Binding-site contacts:
Ligand atom C7 contacts residue ILE791 of chain 1.A at 3.5 Å (hydrophobic).
Ligand atom C2 contacts residue ASN706 of chain 1.D at 2.5 Å.
Ligand atom C3 contacts residue ASN706 of chain 1.D at 3.8 Å.
Ligand atom C1 contacts residue ASN706 of chain 1.D at 1.4 Å.
Ligand atom C8 contacts residue TYR793 of chain 1.A at 4.1 Å (hydrophobic).
Ligand atom N2 contacts residue ILE791 of chain 1.A at 3.9 Å.
Ligand atom O3 contacts residue ASN706 of chain 1.D at 4.3 Å.
Ligand atom C5 contacts residue ASN706 of chain 1.D at 3.5 Å.
Ligand atom C8 contacts residue ASN706 of chain 1.D at 3.7 Å.
Ligand atom C4 contacts residue TYR793 of chain 1.A at 4.4 Å (hydrophobic).
Ligand atom C7 contacts residue TYR704 of chain 1.D at 4.4 Å (hydrophobic).
Ligand atom O4 contacts residue TYR793 of chain 1.A at 3.2 Å.
Ligand atom C8 contacts residue TYR704 of chain 1.D at 4.1 Å (hydrophobic).
Ligand atom C8 contacts residue LYS792 of chain 1.A at 4.3 Å.
Ligand atom N2 contacts residue TYR793 of chain 1.A at 3.7 Å.
Ligand atom O7 contacts residue ILE791 of chain 1.A at 3.2 Å.
Ligand atom O7 contacts residue TYR704 of chain 1.D at 3.4 Å.
Ligand atom C8 contacts residue SER705 of chain 1.D at 3.7 Å.
Ligand atom C1 contacts residue TYR793 of chain 1.A at 3.9 Å (hydrophobic).
Ligand atom C7 contacts residue TYR793 of chain 1.A at 4.2 Å (hydrophobic).
Ligand atom N2 contacts residue ASN706 of chain 1.D at 3.2 Å (h-bond).
Ligand atom C8 contacts residue ILE791 of chain 1.A at 3.6 Å (hydrophobic).
Ligand atom C4 contacts residue ASN706 of chain 1.D at 4.2 Å.
Ligand atom O5 contacts residue ASN706 of chain 1.D at 2.3 Å (h-bond).
Ligand atom O7 contacts residue TYR793 of chain 1.A at 3.2 Å (h-bond).
Ligand atom C7 contacts residue ASN706 of chain 1.D at 3.8 Å.

Sequence of chain 1.A:
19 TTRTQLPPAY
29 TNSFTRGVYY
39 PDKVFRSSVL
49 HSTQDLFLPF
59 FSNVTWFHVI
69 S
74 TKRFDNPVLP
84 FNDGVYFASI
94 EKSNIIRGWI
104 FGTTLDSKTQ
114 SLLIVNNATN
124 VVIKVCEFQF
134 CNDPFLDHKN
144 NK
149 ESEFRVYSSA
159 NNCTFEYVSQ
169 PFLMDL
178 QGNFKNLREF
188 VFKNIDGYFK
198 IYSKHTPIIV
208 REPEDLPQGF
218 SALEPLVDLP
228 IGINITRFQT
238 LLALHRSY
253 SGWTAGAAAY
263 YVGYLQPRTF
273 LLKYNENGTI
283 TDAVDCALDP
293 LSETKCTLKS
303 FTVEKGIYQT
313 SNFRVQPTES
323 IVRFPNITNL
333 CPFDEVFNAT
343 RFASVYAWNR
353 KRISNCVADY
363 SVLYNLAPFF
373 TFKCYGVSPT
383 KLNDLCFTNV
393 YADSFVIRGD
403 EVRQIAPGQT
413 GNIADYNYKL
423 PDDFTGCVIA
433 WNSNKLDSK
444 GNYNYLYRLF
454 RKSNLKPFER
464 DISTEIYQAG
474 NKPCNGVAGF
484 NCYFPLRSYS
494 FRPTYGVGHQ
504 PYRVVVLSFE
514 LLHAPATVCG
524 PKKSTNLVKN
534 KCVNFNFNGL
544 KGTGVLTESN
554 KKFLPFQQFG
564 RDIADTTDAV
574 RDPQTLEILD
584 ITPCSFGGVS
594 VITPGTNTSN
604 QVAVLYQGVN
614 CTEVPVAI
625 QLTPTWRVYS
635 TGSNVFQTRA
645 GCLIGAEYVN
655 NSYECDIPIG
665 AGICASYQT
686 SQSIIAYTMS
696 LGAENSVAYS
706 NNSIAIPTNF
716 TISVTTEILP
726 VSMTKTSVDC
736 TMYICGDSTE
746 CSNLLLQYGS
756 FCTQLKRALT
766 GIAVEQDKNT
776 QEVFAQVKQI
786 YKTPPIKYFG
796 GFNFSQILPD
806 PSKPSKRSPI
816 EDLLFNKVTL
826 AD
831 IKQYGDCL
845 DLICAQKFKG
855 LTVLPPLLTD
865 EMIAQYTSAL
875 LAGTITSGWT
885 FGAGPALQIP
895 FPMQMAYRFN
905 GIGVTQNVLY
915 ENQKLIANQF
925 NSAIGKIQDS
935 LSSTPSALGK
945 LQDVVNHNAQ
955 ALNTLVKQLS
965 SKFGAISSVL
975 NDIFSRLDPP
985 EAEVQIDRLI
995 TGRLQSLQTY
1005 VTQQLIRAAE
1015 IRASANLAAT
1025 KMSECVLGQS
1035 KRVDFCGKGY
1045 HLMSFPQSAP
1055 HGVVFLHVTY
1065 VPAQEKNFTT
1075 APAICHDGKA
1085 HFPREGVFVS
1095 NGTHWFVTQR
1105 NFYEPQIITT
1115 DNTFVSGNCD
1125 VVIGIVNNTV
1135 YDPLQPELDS

Sequence of chain 1.D:
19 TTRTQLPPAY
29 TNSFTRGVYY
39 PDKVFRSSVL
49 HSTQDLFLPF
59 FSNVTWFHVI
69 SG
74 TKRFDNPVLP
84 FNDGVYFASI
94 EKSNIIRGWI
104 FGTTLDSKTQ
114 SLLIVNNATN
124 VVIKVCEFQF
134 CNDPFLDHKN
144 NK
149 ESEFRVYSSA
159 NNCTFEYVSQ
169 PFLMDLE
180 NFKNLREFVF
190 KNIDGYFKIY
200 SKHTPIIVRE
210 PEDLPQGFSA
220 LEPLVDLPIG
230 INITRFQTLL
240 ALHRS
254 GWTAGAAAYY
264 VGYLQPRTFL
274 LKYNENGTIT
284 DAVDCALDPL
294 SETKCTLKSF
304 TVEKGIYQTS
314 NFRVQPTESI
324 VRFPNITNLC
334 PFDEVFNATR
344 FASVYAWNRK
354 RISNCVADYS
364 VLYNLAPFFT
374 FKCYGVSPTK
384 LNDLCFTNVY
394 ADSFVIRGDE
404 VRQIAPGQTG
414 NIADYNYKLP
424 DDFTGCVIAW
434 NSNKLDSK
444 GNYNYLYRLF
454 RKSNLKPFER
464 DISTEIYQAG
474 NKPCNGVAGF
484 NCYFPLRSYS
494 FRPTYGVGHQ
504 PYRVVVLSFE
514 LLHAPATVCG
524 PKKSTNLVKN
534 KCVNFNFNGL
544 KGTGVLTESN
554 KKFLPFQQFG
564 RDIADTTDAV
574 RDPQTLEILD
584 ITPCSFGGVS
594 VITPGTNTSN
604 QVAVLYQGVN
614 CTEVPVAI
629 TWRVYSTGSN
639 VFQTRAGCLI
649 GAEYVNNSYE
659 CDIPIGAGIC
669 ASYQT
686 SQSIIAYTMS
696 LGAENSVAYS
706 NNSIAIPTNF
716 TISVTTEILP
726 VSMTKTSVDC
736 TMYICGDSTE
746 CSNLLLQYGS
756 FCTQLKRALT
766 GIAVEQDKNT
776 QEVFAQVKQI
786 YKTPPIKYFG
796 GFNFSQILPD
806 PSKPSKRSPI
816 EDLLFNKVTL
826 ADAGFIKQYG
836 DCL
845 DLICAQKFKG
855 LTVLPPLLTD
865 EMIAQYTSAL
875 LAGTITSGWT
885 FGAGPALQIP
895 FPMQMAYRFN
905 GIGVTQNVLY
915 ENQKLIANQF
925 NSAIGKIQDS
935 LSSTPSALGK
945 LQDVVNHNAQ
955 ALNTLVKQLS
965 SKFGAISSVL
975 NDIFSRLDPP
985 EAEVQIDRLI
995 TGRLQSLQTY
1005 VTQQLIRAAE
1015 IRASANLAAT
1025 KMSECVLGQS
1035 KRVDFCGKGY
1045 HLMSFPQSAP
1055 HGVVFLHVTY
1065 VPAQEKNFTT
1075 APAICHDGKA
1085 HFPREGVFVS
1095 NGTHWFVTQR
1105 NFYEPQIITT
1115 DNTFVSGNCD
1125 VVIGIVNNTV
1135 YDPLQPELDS

The small molecule below binds the protein below.
Small molecule (SMILES): CC(=O)N[C@H]1[C@H](O[C@H]2[C@H](O)[C@@H](NC(C)=O)CO[C@@H]2CO)O[C@H](CO)[C@@H](O)[C@@H]1O